The protein below binds the small molecule below.
Small molecule (SMILES): O=C(Cc1ccc2c(c1)OCO2)N[C@@H](CS)C(=O)NCc1ccncc1

Binding-site contacts:
Ligand atom NBE contacts residue ILE204 of chain 1.A at 2.9 Å (h-bond).
Ligand atom CAX contacts residue ILE204 of chain 1.A at 3.5 Å (hydrophobic).
Ligand atom CAJ contacts residue MET203 of chain 1.A at 3.5 Å (hydrophobic).
Ligand atom CAJ contacts residue GLY206 of chain 1.A at 3.7 Å.
Ligand atom CAC contacts residue LEU192 of chain 1.A at 3.8 Å (hydrophobic).
Ligand atom CAF contacts residue MET208 of chain 1.B at 3.7 Å (hydrophobic).
Ligand atom SAZ contacts residue CYS193 of chain 1.A at 2.0 Å (h-bond).
Ligand atom CBB contacts residue LEU196 of chain 1.A at 4.0 Å (hydrophobic).
Ligand atom CAA contacts residue MET208 of chain 1.B at 3.5 Å (hydrophobic).
Ligand atom NBE contacts residue CYS193 of chain 1.A at 3.9 Å.
Ligand atom CAK contacts residue ILE204 of chain 1.A at 3.9 Å (hydrophobic).
Ligand atom OAG contacts residue HIS209 of chain 1.A at 3.1 Å (h-bond).
Ligand atom CBB contacts residue CYS193 of chain 1.A at 3.0 Å (hydrophobic).
Ligand atom CAD contacts residue MET203 of chain 1.A at 3.8 Å (hydrophobic).
Ligand atom CBB contacts residue ILE204 of chain 1.A at 3.7 Å (hydrophobic).
Ligand atom OAM contacts residue CYS193 of chain 1.A at 3.6 Å (h-bond).
Ligand atom SAZ contacts residue LEU196 of chain 1.A at 4.0 Å.
Ligand atom CBC contacts residue ILE204 of chain 1.A at 3.7 Å (hydrophobic).
Ligand atom CAH contacts residue HIS209 of chain 1.A at 3.5 Å.
Ligand atom CAC contacts residue MET203 of chain 1.A at 3.3 Å (hydrophobic).
Ligand atom CAE contacts residue HIS209 of chain 1.A at 4.0 Å.
Ligand atom CAK contacts residue CYS193 of chain 1.A at 4.0 Å (hydrophobic).
Ligand atom CAD contacts residue MET208 of chain 1.B at 4.0 Å (hydrophobic).
Ligand atom CAB contacts residue LEU192 of chain 1.A at 3.3 Å (hydrophobic).
Ligand atom CAC contacts residue MET208 of chain 1.B at 3.9 Å (hydrophobic).
Ligand atom CAJ contacts residue ILE204 of chain 1.A at 3.9 Å (hydrophobic).
Ligand atom SAZ contacts residue LEU199 of chain 1.A at 3.7 Å.
Ligand atom CAE contacts residue MET208 of chain 1.B at 3.9 Å (hydrophobic).
Ligand atom CAH contacts residue ARG158 of chain 1.B at 4.0 Å.
Ligand atom CAB contacts residue MET208 of chain 1.B at 3.7 Å (hydrophobic).
Ligand atom NAW contacts residue TYR241 of chain 1.B at 3.6 Å.
Ligand atom CAX contacts residue TYR241 of chain 1.B at 3.8 Å (hydrophobic).
Ligand atom OAI contacts residue MET208 of chain 1.B at 4.0 Å.
Ligand atom OAI contacts residue ARG158 of chain 1.B at 3.6 Å (salt-bridge).
Ligand atom CBC contacts residue CYS193 of chain 1.A at 3.3 Å (hydrophobic).
Ligand atom CAF contacts residue HIS209 of chain 1.A at 4.0 Å.
Ligand atom CAB contacts residue MET203 of chain 1.A at 3.6 Å (hydrophobic).
Ligand atom CAY contacts residue ILE204 of chain 1.A at 3.4 Å (hydrophobic).
Ligand atom NAQ contacts residue ILE204 of chain 1.A at 3.4 Å (h-bond).
Ligand atom CBD contacts residue ILE204 of chain 1.A at 3.9 Å (hydrophobic).

Sequence of chain 1.B:
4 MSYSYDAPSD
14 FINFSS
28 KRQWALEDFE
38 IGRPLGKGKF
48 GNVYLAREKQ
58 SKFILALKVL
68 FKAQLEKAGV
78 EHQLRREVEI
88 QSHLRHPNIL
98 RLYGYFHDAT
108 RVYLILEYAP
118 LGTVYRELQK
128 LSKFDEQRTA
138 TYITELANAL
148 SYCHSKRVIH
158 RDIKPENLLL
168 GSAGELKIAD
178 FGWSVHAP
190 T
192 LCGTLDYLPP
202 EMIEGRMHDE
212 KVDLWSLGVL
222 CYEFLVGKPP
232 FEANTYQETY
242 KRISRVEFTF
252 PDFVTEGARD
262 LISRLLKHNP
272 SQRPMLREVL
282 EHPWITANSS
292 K

Sequence of chain 1.A:
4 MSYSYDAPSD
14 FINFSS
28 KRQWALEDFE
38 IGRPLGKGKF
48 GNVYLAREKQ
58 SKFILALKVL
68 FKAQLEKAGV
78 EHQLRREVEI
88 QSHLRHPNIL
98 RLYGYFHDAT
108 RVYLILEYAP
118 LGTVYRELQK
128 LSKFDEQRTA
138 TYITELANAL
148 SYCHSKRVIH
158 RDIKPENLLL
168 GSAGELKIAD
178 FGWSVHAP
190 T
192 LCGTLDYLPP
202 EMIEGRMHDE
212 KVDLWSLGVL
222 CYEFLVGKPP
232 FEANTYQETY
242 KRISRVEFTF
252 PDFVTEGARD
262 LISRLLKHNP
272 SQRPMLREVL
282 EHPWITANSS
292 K